Binding-site contacts:
Ligand atom CB contacts residue THR27 of chain 2.B at 3.5 Å.
Ligand atom C contacts residue THR49 of chain 2.C at 4.0 Å.
Ligand atom CD2 contacts residue THR49 of chain 2.C at 4.0 Å.
Ligand atom O contacts residue THR22 of chain 2.B at 4.0 Å.
Ligand atom CA contacts residue THR27 of chain 2.B at 3.2 Å.
Ligand atom CD1 contacts residue SER50 of chain 2.B at 3.6 Å.
Ligand atom CA contacts residue SER50 of chain 2.B at 3.9 Å.
Ligand atom CE2 contacts residue GLN44 of chain 2.C at 4.0 Å.
Ligand atom C contacts residue THR46 of chain 2.C at 3.5 Å.
Ligand atom CZ2 contacts residue ILE52 of chain 2.C at 3.8 Å (hydrophobic).
Ligand atom NE1 contacts residue ALA43 of chain 2.C at 3.9 Å.
Ligand atom CZ3 contacts residue GLY20 of chain 2.C at 3.5 Å.
Ligand atom CB contacts residue THR22 of chain 2.B at 3.7 Å.
Ligand atom C contacts residue SER50 of chain 2.B at 3.5 Å.
Ligand atom CA contacts residue THR22 of chain 2.B at 3.8 Å.
Ligand atom NE1 contacts residue GLN44 of chain 2.C at 2.9 Å (h-bond).
Ligand atom CH2 contacts residue ILE19 of chain 2.C at 3.9 Å (hydrophobic).
Ligand atom CE2 contacts residue THR49 of chain 2.C at 4.0 Å.
Ligand atom C contacts residue GLY24 of chain 2.B at 3.4 Å.
Ligand atom CD1 contacts residue THR46 of chain 2.C at 3.8 Å.
Ligand atom CA contacts residue GLY24 of chain 2.B at 3.5 Å.
Ligand atom O contacts residue THR46 of chain 2.C at 3.6 Å.
Ligand atom O contacts residue SER50 of chain 2.B at 2.8 Å (h-bond).
Ligand atom CG contacts residue SER50 of chain 2.B at 3.9 Å.
Ligand atom OXT contacts residue THR46 of chain 2.C at 2.6 Å (h-bond).
Ligand atom OXT contacts residue HIS48 of chain 2.C at 3.8 Å.
Ligand atom CZ2 contacts residue ALA43 of chain 2.C at 3.9 Å (hydrophobic).
Ligand atom CD1 contacts residue GLN44 of chain 2.C at 3.6 Å.
Ligand atom OXT contacts residue GLY24 of chain 2.B at 3.9 Å.
Ligand atom CZ2 contacts residue THR49 of chain 2.C at 3.9 Å.
Ligand atom CB contacts residue SER50 of chain 2.B at 3.4 Å.
Ligand atom O contacts residue ARG23 of chain 2.B at 3.5 Å.
Ligand atom N contacts residue THR22 of chain 2.B at 2.8 Å (h-bond).
Ligand atom CH2 contacts residue GLY20 of chain 2.C at 3.4 Å.
Ligand atom N contacts residue THR27 of chain 2.B at 2.8 Å (h-bond).
Ligand atom N contacts residue GLY24 of chain 2.B at 2.8 Å (h-bond).
Ligand atom CE3 contacts residue HIS30 of chain 2.C at 3.8 Å.
Ligand atom O contacts residue GLY24 of chain 2.B at 3.0 Å (h-bond).
Ligand atom N contacts residue ASP26 of chain 2.B at 3.0 Å (salt-bridge).
Ligand atom OXT contacts residue THR49 of chain 2.C at 2.9 Å (h-bond).

A protein and the small-molecule ligand that binds it are described below.
Small molecule (SMILES): N[C@@H](Cc1c[nH]c2ccccc12)C(=O)O

Sequence of chain 2.B:
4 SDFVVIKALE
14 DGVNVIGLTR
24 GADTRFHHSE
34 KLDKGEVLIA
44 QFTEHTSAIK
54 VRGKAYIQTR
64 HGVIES

Sequence of chain 2.C:
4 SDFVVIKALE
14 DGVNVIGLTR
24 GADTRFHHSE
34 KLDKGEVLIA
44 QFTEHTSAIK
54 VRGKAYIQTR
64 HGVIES